Sequence of chain 1.B:
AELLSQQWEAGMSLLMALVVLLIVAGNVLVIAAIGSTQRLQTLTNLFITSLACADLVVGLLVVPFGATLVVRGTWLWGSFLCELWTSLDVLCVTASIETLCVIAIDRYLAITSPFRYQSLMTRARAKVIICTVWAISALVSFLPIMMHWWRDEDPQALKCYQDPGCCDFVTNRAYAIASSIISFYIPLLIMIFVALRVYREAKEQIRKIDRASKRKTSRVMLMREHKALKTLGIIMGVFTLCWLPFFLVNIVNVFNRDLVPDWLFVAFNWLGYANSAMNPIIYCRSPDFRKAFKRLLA

This protein binds this small molecule.
Small molecule (SMILES): CC(C)CCC[C@@H](C)[C@H]1CC[C@H]2[C@@H]3CC=C4C[C@@H](OC(=O)CCC(=O)O)CC[C@]4(C)[C@H]3CC[C@]12C

Binding-site contacts:
Ligand atom CAV contacts residue LEU48 of chain 1.B at 4.4 Å (hydrophobic).
Ligand atom CAP contacts residue TRP136 of chain 1.B at 3.8 Å (hydrophobic).
Ligand atom CAL contacts residue LEU48 of chain 1.B at 4.3 Å (hydrophobic).
Ligand atom CBA contacts residue LEU90 of chain 1.B at 4.1 Å (hydrophobic).
Ligand atom CAA contacts residue LEU93 of chain 1.B at 3.9 Å (hydrophobic).
Ligand atom CAD contacts residue ILE132 of chain 1.B at 4.0 Å (hydrophobic).
Ligand atom CAP contacts residue CYS55 of chain 1.B at 3.7 Å (hydrophobic).
Ligand atom CAQ contacts residue SER52 of chain 1.B at 4.5 Å.
Ligand atom OAG contacts residue LYS129 of chain 1.B at 3.3 Å.
Ligand atom CAQ contacts residue TRP136 of chain 1.B at 3.4 Å (hydrophobic).
Ligand atom CAN contacts residue VAL59 of chain 1.B at 3.8 Å (hydrophobic).
Ligand atom CAR contacts residue LYS129 of chain 1.B at 3.8 Å.
Ligand atom CAZ contacts residue ILE132 of chain 1.B at 4.2 Å (hydrophobic).
Ligand atom CAD contacts residue CYS133 of chain 1.B at 3.9 Å (hydrophobic).
Ligand atom CAK contacts residue CYS55 of chain 1.B at 4.1 Å (hydrophobic).
Ligand atom CAE contacts residue TRP136 of chain 1.B at 3.8 Å (hydrophobic).
Ligand atom OAH contacts residue ARG125 of chain 1.B at 2.9 Å (salt-bridge).
Ligand atom CAM contacts residue LEU48 of chain 1.B at 4.3 Å (hydrophobic).
Ligand atom OAW contacts residue LEU48 of chain 1.B at 3.2 Å.
Ligand atom CAI contacts residue THR51 of chain 1.B at 4.2 Å.
Ligand atom CBD contacts residue ILE132 of chain 1.B at 4.0 Å (hydrophobic).
Ligand atom CAY contacts residue LYS129 of chain 1.B at 4.2 Å.
Ligand atom CBC contacts residue LEU48 of chain 1.B at 4.3 Å (hydrophobic).
Ligand atom CAI contacts residue ILE132 of chain 1.B at 4.0 Å (hydrophobic).
Ligand atom CAA contacts residue LEU90 of chain 1.B at 3.8 Å (hydrophobic).
Ligand atom CAI contacts residue SER52 of chain 1.B at 4.3 Å.
Ligand atom CAK contacts residue ILE132 of chain 1.B at 4.1 Å (hydrophobic).
Ligand atom CAY contacts residue LEU48 of chain 1.B at 3.8 Å (hydrophobic).
Ligand atom CAQ contacts residue CYS55 of chain 1.B at 3.7 Å (hydrophobic).
Ligand atom CAX contacts residue ARG125 of chain 1.B at 4.2 Å.
Ligand atom CBA contacts residue VAL59 of chain 1.B at 4.4 Å (hydrophobic).
Ligand atom CBG contacts residue CYS55 of chain 1.B at 4.3 Å (hydrophobic).
Ligand atom OAW contacts residue LYS129 of chain 1.B at 4.2 Å.
Ligand atom OAG contacts residue LEU48 of chain 1.B at 4.5 Å.
Ligand atom CAV contacts residue ILE132 of chain 1.B at 4.1 Å (hydrophobic).
Ligand atom CAK contacts residue SER52 of chain 1.B at 3.9 Å.